Sequence of chain 2.A:
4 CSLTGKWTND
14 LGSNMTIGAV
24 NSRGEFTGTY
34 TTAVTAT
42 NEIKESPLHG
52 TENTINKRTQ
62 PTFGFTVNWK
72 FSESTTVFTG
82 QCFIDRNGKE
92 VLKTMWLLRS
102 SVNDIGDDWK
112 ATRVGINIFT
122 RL

Binding-site contacts:
Ligand atom C7 contacts residue ALA39 of chain 2.A at 3.9 Å (hydrophobic).
Ligand atom O2 contacts residue SER16 of chain 2.A at 3.8 Å.
Ligand atom N7 contacts residue THR38 of chain 2.A at 3.9 Å.
Ligand atom C22 contacts residue TRP97 of chain 2.A at 3.4 Å (hydrophobic).
Ligand atom N8 contacts residue TYR33 of chain 2.A at 4.0 Å.
Ligand atom C21 contacts residue LEU99 of chain 2.A at 3.6 Å (hydrophobic).
Ligand atom C15 contacts residue ALA39 of chain 2.A at 3.6 Å (hydrophobic).
Ligand atom O1 contacts residue ALA39 of chain 2.A at 3.8 Å.
Ligand atom O2 contacts residue ASN12 of chain 2.A at 3.5 Å (h-bond).
Ligand atom C6 contacts residue ALA39 of chain 2.A at 3.4 Å (hydrophobic).
Ligand atom O1 contacts residue LEU99 of chain 2.A at 3.1 Å.
Ligand atom C18 contacts residue SER75 of chain 2.A at 3.9 Å.
Ligand atom O2 contacts residue ASN118 of chain 2.A at 4.0 Å.
Ligand atom C19 contacts residue TRP70 of chain 2.A at 2.9 Å (hydrophobic).
Ligand atom C23 contacts residue TRP110 of chain 1.A at 3.3 Å (hydrophobic).
Ligand atom C15 contacts residue SER75 of chain 2.A at 3.6 Å.
Ligand atom O2 contacts residue TYR33 of chain 2.A at 2.3 Å (h-bond).
Ligand atom N9 contacts residue THR35 of chain 2.A at 3.4 Å (h-bond).
Ligand atom N8 contacts residue ASN118 of chain 2.A at 2.8 Å (h-bond).
Ligand atom C20 contacts residue TRP70 of chain 2.A at 3.5 Å (hydrophobic).
Ligand atom S1 contacts residue THR77 of chain 2.A at 2.9 Å (h-bond).
Ligand atom C17 contacts residue THR38 of chain 2.A at 3.4 Å.
Ligand atom N8 contacts residue TRP97 of chain 2.A at 3.9 Å.
Ligand atom C24 contacts residue ASN118 of chain 2.A at 3.8 Å.
Ligand atom C24 contacts residue TRP110 of chain 1.A at 3.7 Å (hydrophobic).
Ligand atom C16 contacts residue THR38 of chain 2.A at 3.3 Å.
Ligand atom C18 contacts residue THR38 of chain 2.A at 3.5 Å.
Ligand atom C25 contacts residue ASN118 of chain 2.A at 3.7 Å.
Ligand atom N7 contacts residue SER73 of chain 2.A at 3.8 Å.
Ligand atom C21 contacts residue TRP110 of chain 1.A at 3.6 Å (hydrophobic).
Ligand atom C8 contacts residue SER73 of chain 2.A at 3.4 Å.
Ligand atom C8 contacts residue SER75 of chain 2.A at 3.8 Å.
Ligand atom O1 contacts residue THR38 of chain 2.A at 4.0 Å.
Ligand atom S1 contacts residue TRP70 of chain 2.A at 3.8 Å.
Ligand atom N7 contacts residue SER75 of chain 2.A at 3.2 Å (h-bond).
Ligand atom C25 contacts residue TYR33 of chain 2.A at 3.3 Å (hydrophobic).
Ligand atom C20 contacts residue THR35 of chain 2.A at 4.0 Å.
Ligand atom C22 contacts residue THR77 of chain 2.A at 3.9 Å.
Ligand atom C9 contacts residue SER73 of chain 2.A at 3.8 Å.
Ligand atom C24 contacts residue TRP97 of chain 2.A at 3.8 Å (hydrophobic).

This protein binds this small molecule.
Small molecule (SMILES): Cc1ccn2->[Fe](C#N)(C#N)(C#N)(C#N)<-n3ccc(CNC(=O)CCCC[C@@H]4SC[C@@H]5NC(=O)N[C@@H]54)cc3-c2c1

Sequence of chain 1.A:
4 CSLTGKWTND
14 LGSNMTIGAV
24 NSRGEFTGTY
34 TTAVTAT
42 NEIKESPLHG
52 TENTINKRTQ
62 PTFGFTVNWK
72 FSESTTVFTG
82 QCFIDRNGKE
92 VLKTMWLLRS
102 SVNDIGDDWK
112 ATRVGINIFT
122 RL